This protein binds this small molecule.
Small molecule (SMILES): CC(=O)N[C@H]1[C@H](O[C@H]2[C@H](O)[C@@H](NC(C)=O)CO[C@@H]2CO)O[C@H](CO)[C@@H](O)[C@@H]1O

Binding-site contacts:
Ligand atom C3 contacts residue ASP2 of chain 2.A at 3.9 Å.
Ligand atom O6 contacts residue ASP2 of chain 2.A at 2.8 Å (salt-bridge).
Ligand atom N2 contacts residue ASN5 of chain 2.A at 2.9 Å (h-bond).
Ligand atom C8 contacts residue PHE3 of chain 2.A at 3.4 Å (hydrophobic).
Ligand atom C4 contacts residue ASN5 of chain 2.A at 4.2 Å.
Ligand atom C7 contacts residue ASP2 of chain 2.A at 3.9 Å.
Ligand atom O6 contacts residue ASN154 of chain 2.A at 3.4 Å (h-bond).
Ligand atom C1 contacts residue ASN154 of chain 2.A at 4.0 Å.
Ligand atom N2 contacts residue ASP2 of chain 2.A at 3.8 Å.
Ligand atom C3 contacts residue PHE3 of chain 2.A at 4.3 Å (hydrophobic).
Ligand atom C1 contacts residue PHE3 of chain 2.A at 3.6 Å (hydrophobic).
Ligand atom C1 contacts residue ASN5 of chain 2.A at 1.5 Å.
Ligand atom O5 contacts residue ASN154 of chain 2.A at 3.8 Å.
Ligand atom C2 contacts residue PHE3 of chain 2.A at 3.7 Å (hydrophobic).
Ligand atom C5 contacts residue ASN154 of chain 2.A at 3.5 Å.
Ligand atom C3 contacts residue ASN5 of chain 2.A at 3.8 Å.
Ligand atom C5 contacts residue ASN5 of chain 2.A at 3.6 Å.
Ligand atom C7 contacts residue ASN5 of chain 2.A at 3.7 Å.
Ligand atom C7 contacts residue PHE3 of chain 2.A at 3.5 Å (hydrophobic).
Ligand atom C6 contacts residue ASP2 of chain 2.A at 3.4 Å.
Ligand atom O7 contacts residue ASN5 of chain 2.A at 4.1 Å.
Ligand atom C8 contacts residue ASN154 of chain 2.A at 4.0 Å.
Ligand atom C8 contacts residue ASP2 of chain 2.A at 3.6 Å.
Ligand atom O5 contacts residue ASP2 of chain 2.A at 3.7 Å.
Ligand atom C6 contacts residue ASN154 of chain 2.A at 4.4 Å.
Ligand atom O5 contacts residue ASN5 of chain 2.A at 2.3 Å (h-bond).
Ligand atom C5 contacts residue ASP2 of chain 2.A at 4.2 Å.
Ligand atom C2 contacts residue ASN5 of chain 2.A at 2.5 Å.
Ligand atom N2 contacts residue PHE3 of chain 2.A at 2.7 Å (h-bond).
Ligand atom O3 contacts residue ASP2 of chain 2.A at 2.7 Å (salt-bridge).

Sequence of chain 2.A:
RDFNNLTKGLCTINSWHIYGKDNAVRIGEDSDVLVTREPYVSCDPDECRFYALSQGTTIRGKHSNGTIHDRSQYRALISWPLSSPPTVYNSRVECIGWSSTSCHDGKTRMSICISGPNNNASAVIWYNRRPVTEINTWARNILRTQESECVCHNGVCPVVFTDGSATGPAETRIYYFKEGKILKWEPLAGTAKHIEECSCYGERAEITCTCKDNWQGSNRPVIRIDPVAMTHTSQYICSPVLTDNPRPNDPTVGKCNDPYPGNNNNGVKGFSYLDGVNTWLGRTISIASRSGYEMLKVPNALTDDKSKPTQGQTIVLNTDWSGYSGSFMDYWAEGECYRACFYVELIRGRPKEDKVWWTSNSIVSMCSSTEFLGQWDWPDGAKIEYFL